The protein below binds the small molecule below.
Small molecule (SMILES): O=P(O)(O)C(O)(Cc1cccc(-c2cccc3c2oc2ccccc23)c1)P(=O)(O)O

Sequence of chain 1.B:
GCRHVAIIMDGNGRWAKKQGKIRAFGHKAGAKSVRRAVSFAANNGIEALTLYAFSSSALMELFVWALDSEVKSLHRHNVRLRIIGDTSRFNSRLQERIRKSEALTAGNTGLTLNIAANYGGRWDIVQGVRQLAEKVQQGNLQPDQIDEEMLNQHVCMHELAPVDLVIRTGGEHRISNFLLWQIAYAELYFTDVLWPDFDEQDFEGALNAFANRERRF

Binding-site contacts:
Ligand atom PBC contacts residue SER71 of chain 1.B at 3.8 Å.
Ligand atom OAG contacts residue ASN28 of chain 1.B at 2.6 Å (h-bond).
Ligand atom CAM contacts residue ASN28 of chain 1.B at 3.4 Å.
Ligand atom CAO contacts residue MET25 of chain 1.B at 3.7 Å (hydrophobic).
Ligand atom CAL contacts residue ASN28 of chain 1.B at 3.2 Å.
Ligand atom OAE contacts residue B291 of chain 1.H at 3.5 Å.
Ligand atom CAY contacts residue VAL50 of chain 1.B at 3.8 Å (hydrophobic).
Ligand atom CAK contacts residue ALA47 of chain 1.B at 3.7 Å (hydrophobic).
Ligand atom CAO contacts residue B291 of chain 1.H at 3.6 Å.
Ligand atom CAU contacts residue ASN28 of chain 1.B at 3.4 Å.
Ligand atom CAR contacts residue ASN28 of chain 1.B at 3.6 Å.
Ligand atom CAX contacts residue B291 of chain 1.H at 3.5 Å.
Ligand atom CAJ contacts residue ASN28 of chain 1.B at 3.2 Å.
Ligand atom OAT contacts residue MET25 of chain 1.B at 3.5 Å.
Ligand atom CAY contacts residue B291 of chain 1.H at 3.7 Å.
Ligand atom CAS contacts residue PHE70 of chain 1.B at 3.5 Å (hydrophobic).
Ligand atom CAQ contacts residue ALA47 of chain 1.B at 3.8 Å (hydrophobic).
Ligand atom OAF contacts residue PHE70 of chain 1.B at 2.5 Å (h-bond).
Ligand atom OAG contacts residue GLY27 of chain 1.B at 3.1 Å (h-bond).
Ligand atom CAJ contacts residue ALA69 of chain 1.B at 3.5 Å (hydrophobic).
Ligand atom CAV contacts residue ASN28 of chain 1.B at 3.6 Å.
Ligand atom OAF contacts residue SER71 of chain 1.B at 3.7 Å.
Ligand atom OAB contacts residue GLY29 of chain 1.B at 2.9 Å (h-bond).
Ligand atom OAB contacts residue ASN28 of chain 1.B at 3.5 Å (h-bond).
Ligand atom OAT contacts residue ALA69 of chain 1.B at 3.7 Å.
Ligand atom CAM contacts residue ALA69 of chain 1.B at 3.7 Å (hydrophobic).
Ligand atom OAT contacts residue B291 of chain 1.H at 3.7 Å.
Ligand atom CAL contacts residue PHE70 of chain 1.B at 3.4 Å (hydrophobic).
Ligand atom CAL contacts residue MET25 of chain 1.B at 3.6 Å (hydrophobic).
Ligand atom OAE contacts residue HIS43 of chain 1.B at 2.7 Å (h-bond).
Ligand atom PBD contacts residue PHE70 of chain 1.B at 3.7 Å.
Ligand atom OAC contacts residue ASN28 of chain 1.B at 3.4 Å.
Ligand atom OAD contacts residue ARG39 of chain 1.B at 3.5 Å (salt-bridge).
Ligand atom OAC contacts residue HIS43 of chain 1.B at 3.1 Å.
Ligand atom CAH contacts residue ILE141 of chain 1.B at 3.7 Å (hydrophobic).
Ligand atom OAE contacts residue ARG39 of chain 1.B at 2.8 Å (salt-bridge).
Ligand atom CAK contacts residue HIS43 of chain 1.B at 3.4 Å.
Ligand atom OAA contacts residue SER71 of chain 1.B at 2.5 Å (h-bond).
Ligand atom OAF contacts residue ASP26 of chain 1.B at 3.4 Å (salt-bridge).
Ligand atom CAJ contacts residue MET25 of chain 1.B at 3.4 Å (hydrophobic).